Binding-site contacts:
Ligand atom CBC contacts residue TYR492 of chain 1.A at 3.8 Å (hydrophobic).
Ligand atom CAZ contacts residue TYR492 of chain 1.A at 3.9 Å (hydrophobic).
Ligand atom CAB contacts residue TRP481 of chain 1.A at 4.4 Å (hydrophobic).
Ligand atom CAN contacts residue TRP481 of chain 1.A at 4.3 Å (hydrophobic).
Ligand atom CAN contacts residue MET360 of chain 1.A at 4.1 Å (hydrophobic).
Ligand atom CAQ contacts residue VAL20 of chain 1.A at 3.8 Å (hydrophobic).
Ligand atom CAB contacts residue PHE363 of chain 1.A at 3.6 Å (hydrophobic).
Ligand atom CAM contacts residue TYR492 of chain 1.A at 4.0 Å (hydrophobic).
Ligand atom CAO contacts residue MET360 of chain 1.A at 4.2 Å (hydrophobic).
Ligand atom CAN contacts residue THR27 of chain 1.A at 4.3 Å.
Ligand atom CAP contacts residue VAL20 of chain 1.A at 4.3 Å (hydrophobic).
Ligand atom OAF contacts residue TYR492 of chain 1.A at 3.0 Å (h-bond).
Ligand atom CAK contacts residue TYR492 of chain 1.A at 3.6 Å (hydrophobic).
Ligand atom CAT contacts residue TYR492 of chain 1.A at 4.0 Å (hydrophobic).
Ligand atom CAO contacts residue LEU23 of chain 1.A at 4.1 Å (hydrophobic).
Ligand atom CBA contacts residue THR27 of chain 1.A at 4.1 Å.
Ligand atom CAX contacts residue TYR492 of chain 1.A at 3.9 Å (hydrophobic).
Ligand atom CAC contacts residue MET360 of chain 1.A at 4.0 Å (hydrophobic).
Ligand atom CAV contacts residue TYR492 of chain 1.A at 4.0 Å (hydrophobic).
Ligand atom CAI contacts residue TYR492 of chain 1.A at 3.3 Å (hydrophobic).
Ligand atom CAR contacts residue TYR492 of chain 1.A at 4.2 Å (hydrophobic).
Ligand atom CAL contacts residue TYR492 of chain 1.A at 4.2 Å (hydrophobic).
Ligand atom CBF contacts residue TYR492 of chain 1.A at 4.5 Å (hydrophobic).
Ligand atom CAB contacts residue THR27 of chain 1.A at 3.9 Å.
Ligand atom CAP contacts residue LEU23 of chain 1.A at 4.5 Å (hydrophobic).

Sequence of chain 1.A:
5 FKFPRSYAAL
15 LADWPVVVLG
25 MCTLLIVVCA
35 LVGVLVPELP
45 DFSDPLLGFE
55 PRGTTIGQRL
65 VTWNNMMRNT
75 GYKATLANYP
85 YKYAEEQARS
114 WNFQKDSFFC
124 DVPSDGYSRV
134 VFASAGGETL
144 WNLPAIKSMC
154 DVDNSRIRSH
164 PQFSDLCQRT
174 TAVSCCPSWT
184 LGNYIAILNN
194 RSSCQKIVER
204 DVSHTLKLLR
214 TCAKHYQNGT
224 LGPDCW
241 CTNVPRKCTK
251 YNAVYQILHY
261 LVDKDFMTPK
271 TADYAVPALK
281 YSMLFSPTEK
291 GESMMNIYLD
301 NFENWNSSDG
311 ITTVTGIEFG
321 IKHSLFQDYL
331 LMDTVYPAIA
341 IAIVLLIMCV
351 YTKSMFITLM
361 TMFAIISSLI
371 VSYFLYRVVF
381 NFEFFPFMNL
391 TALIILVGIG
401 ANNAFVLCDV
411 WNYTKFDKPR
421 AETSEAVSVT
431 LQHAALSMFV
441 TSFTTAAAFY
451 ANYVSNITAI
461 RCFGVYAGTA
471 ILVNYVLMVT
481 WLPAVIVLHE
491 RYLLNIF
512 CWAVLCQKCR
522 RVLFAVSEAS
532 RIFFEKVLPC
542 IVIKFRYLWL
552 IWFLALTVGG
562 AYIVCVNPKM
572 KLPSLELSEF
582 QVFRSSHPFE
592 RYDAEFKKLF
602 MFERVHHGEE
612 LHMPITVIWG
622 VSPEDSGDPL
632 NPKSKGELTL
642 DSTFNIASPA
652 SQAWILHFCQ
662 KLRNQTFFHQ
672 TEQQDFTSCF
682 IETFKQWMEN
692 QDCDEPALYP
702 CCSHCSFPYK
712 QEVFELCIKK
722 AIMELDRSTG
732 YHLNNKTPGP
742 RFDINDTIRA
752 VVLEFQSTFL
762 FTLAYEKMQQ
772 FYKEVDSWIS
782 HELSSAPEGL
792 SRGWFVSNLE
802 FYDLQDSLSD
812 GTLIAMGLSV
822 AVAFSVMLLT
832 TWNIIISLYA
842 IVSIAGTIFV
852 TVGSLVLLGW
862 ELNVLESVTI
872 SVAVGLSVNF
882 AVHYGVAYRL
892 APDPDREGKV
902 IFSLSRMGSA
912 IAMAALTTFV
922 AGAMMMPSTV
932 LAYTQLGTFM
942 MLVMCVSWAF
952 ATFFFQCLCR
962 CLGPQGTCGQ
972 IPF

The protein below binds the small molecule below.
Small molecule (SMILES): CC(C)CCC[C@@H](C)[C@H]1CC[C@H]2[C@@H]3CC=C4C[C@@H](OC(=O)CCC(=O)O)CC[C@]4(C)[C@H]3CC[C@]12C